Binding-site contacts:
Ligand atom C6 contacts residue PRO39 of chain 2.A at 3.9 Å (hydrophobic).
Ligand atom O6 contacts residue ALA42 of chain 2.A at 4.4 Å.
Ligand atom C1 contacts residue TYR34 of chain 2.A at 3.8 Å (hydrophobic).
Ligand atom O2 contacts residue ASN30 of chain 2.A at 3.1 Å (h-bond).
Ligand atom C4 contacts residue VAL32 of chain 2.A at 4.4 Å (hydrophobic).
Ligand atom O3 contacts residue GLN26 of chain 2.A at 3.2 Å (h-bond).
Ligand atom C5 contacts residue ASN30 of chain 2.A at 4.0 Å.
Ligand atom C2 contacts residue GLN26 of chain 2.A at 3.7 Å.
Ligand atom C6 contacts residue VAL32 of chain 2.A at 4.5 Å (hydrophobic).
Ligand atom C1 contacts residue GLN26 of chain 2.A at 4.3 Å.
Ligand atom O2 contacts residue ASP28 of chain 2.A at 2.8 Å (salt-bridge).
Ligand atom C6 contacts residue PO41 of chain 2.J at 3.3 Å.
Ligand atom C3 contacts residue TYR34 of chain 2.A at 4.0 Å (hydrophobic).
Ligand atom C5 contacts residue ASP28 of chain 2.A at 4.1 Å.
Ligand atom O4 contacts residue PRO39 of chain 2.A at 4.1 Å.
Ligand atom O2 contacts residue GLN26 of chain 2.A at 3.2 Å (h-bond).
Ligand atom O4 contacts residue TYR34 of chain 2.A at 2.7 Å (h-bond).
Ligand atom O6 contacts residue ASN30 of chain 2.A at 4.4 Å.
Ligand atom C4 contacts residue TYR34 of chain 2.A at 3.5 Å (hydrophobic).
Ligand atom C3 contacts residue GLN26 of chain 2.A at 3.8 Å.
Ligand atom C6 contacts residue ASN30 of chain 2.A at 4.0 Å.
Ligand atom C4 contacts residue ASN30 of chain 2.A at 4.2 Å.
Ligand atom C4 contacts residue GLN26 of chain 2.A at 4.4 Å.
Ligand atom O5 contacts residue ASN30 of chain 2.A at 3.2 Å (h-bond).
Ligand atom C2 contacts residue ASP28 of chain 2.A at 3.5 Å.
Ligand atom C6 contacts residue ALA42 of chain 2.A at 4.5 Å (hydrophobic).
Ligand atom O4 contacts residue ASP28 of chain 2.A at 4.3 Å.
Ligand atom O3 contacts residue TYR34 of chain 2.A at 3.4 Å (h-bond).
Ligand atom C2 contacts residue ASN30 of chain 2.A at 4.0 Å.
Ligand atom C1 contacts residue ASN30 of chain 2.A at 3.8 Å.
Ligand atom O6 contacts residue PO41 of chain 2.J at 2.8 Å (h-bond).
Ligand atom O3 contacts residue ASP28 of chain 2.A at 4.2 Å.
Ligand atom C2 contacts residue TYR34 of chain 2.A at 3.6 Å (hydrophobic).
Ligand atom O2 contacts residue TYR34 of chain 2.A at 4.4 Å.

This protein binds this small molecule.
Small molecule (SMILES): O=C1O[C@H](CO)[C@@H](O)[C@H](O[C@H]2O[C@H](CO)[C@@H](O)[C@H](O)[C@@H]2O)[C@@H]1O

Sequence of chain 2.A:
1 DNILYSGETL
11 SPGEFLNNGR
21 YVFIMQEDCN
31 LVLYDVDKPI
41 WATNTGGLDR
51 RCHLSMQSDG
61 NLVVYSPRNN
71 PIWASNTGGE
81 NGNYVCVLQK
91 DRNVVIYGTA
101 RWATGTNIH